The protein below binds the small molecule below.
Small molecule (SMILES): OC[C@H]1O[C@H](O)[C@H](F)[C@@H](O)[C@@H]1O

Binding-site contacts:
Ligand atom C1 contacts residue THR169 of chain 1.A at 4.0 Å.
Ligand atom O5 contacts residue PHE474 of chain 1.A at 3.8 Å.
Ligand atom O4 contacts residue FDA1 of chain 1.B at 3.5 Å.
Ligand atom C6 contacts residue VAL546 of chain 1.A at 3.9 Å (hydrophobic).
Ligand atom O6 contacts residue PHE454 of chain 1.A at 3.6 Å.
Ligand atom O5 contacts residue TYR456 of chain 1.A at 4.0 Å.
Ligand atom F2 contacts residue ALA171 of chain 1.A at 4.0 Å.
Ligand atom F2 contacts residue ASN593 of chain 1.A at 3.3 Å.
Ligand atom O3 contacts residue HIS548 of chain 1.A at 2.6 Å (h-bond).
Ligand atom C4 contacts residue HIS548 of chain 1.A at 3.6 Å.
Ligand atom O1 contacts residue THR169 of chain 1.A at 2.8 Å (h-bond).
Ligand atom F2 contacts residue GLN448 of chain 1.A at 3.0 Å.
Ligand atom O5 contacts residue ARG472 of chain 1.A at 3.5 Å.
Ligand atom C1 contacts residue ARG472 of chain 1.A at 3.9 Å.
Ligand atom C3 contacts residue HIS548 of chain 1.A at 3.6 Å.
Ligand atom F2 contacts residue FDA1 of chain 1.B at 3.0 Å.
Ligand atom C4 contacts residue VAL546 of chain 1.A at 3.5 Å (hydrophobic).
Ligand atom C3 contacts residue FDA1 of chain 1.B at 3.3 Å.
Ligand atom F2 contacts residue THR169 of chain 1.A at 3.2 Å.
Ligand atom O1 contacts residue ASP452 of chain 1.A at 2.5 Å (salt-bridge).
Ligand atom C3 contacts residue ASN593 of chain 1.A at 3.8 Å.
Ligand atom C6 contacts residue LEU361 of chain 1.A at 3.8 Å (hydrophobic).
Ligand atom C2 contacts residue ASN593 of chain 1.A at 3.5 Å.
Ligand atom C1 contacts residue PHE474 of chain 1.A at 3.7 Å (hydrophobic).
Ligand atom O6 contacts residue TYR456 of chain 1.A at 2.8 Å (h-bond).
Ligand atom O4 contacts residue HIS548 of chain 1.A at 3.5 Å (h-bond).
Ligand atom O3 contacts residue ASN593 of chain 1.A at 3.0 Å (h-bond).
Ligand atom O6 contacts residue LEU361 of chain 1.A at 4.1 Å.
Ligand atom C2 contacts residue THR169 of chain 1.A at 4.0 Å.
Ligand atom C4 contacts residue PHE474 of chain 1.A at 4.1 Å (hydrophobic).
Ligand atom C1 contacts residue GLN448 of chain 1.A at 3.6 Å.
Ligand atom C4 contacts residue FDA1 of chain 1.B at 4.1 Å.
Ligand atom C2 contacts residue GLN448 of chain 1.A at 3.5 Å.
Ligand atom O3 contacts residue FDA1 of chain 1.B at 3.0 Å.
Ligand atom C1 contacts residue ASP452 of chain 1.A at 3.3 Å.
Ligand atom C2 contacts residue PHE474 of chain 1.A at 3.8 Å (hydrophobic).
Ligand atom C6 contacts residue TYR456 of chain 1.A at 3.4 Å (hydrophobic).
Ligand atom O5 contacts residue ASP452 of chain 1.A at 3.9 Å.
Ligand atom C2 contacts residue FDA1 of chain 1.B at 4.0 Å.
Ligand atom O4 contacts residue VAL546 of chain 1.A at 2.6 Å (h-bond).

Sequence of chain 1.A:
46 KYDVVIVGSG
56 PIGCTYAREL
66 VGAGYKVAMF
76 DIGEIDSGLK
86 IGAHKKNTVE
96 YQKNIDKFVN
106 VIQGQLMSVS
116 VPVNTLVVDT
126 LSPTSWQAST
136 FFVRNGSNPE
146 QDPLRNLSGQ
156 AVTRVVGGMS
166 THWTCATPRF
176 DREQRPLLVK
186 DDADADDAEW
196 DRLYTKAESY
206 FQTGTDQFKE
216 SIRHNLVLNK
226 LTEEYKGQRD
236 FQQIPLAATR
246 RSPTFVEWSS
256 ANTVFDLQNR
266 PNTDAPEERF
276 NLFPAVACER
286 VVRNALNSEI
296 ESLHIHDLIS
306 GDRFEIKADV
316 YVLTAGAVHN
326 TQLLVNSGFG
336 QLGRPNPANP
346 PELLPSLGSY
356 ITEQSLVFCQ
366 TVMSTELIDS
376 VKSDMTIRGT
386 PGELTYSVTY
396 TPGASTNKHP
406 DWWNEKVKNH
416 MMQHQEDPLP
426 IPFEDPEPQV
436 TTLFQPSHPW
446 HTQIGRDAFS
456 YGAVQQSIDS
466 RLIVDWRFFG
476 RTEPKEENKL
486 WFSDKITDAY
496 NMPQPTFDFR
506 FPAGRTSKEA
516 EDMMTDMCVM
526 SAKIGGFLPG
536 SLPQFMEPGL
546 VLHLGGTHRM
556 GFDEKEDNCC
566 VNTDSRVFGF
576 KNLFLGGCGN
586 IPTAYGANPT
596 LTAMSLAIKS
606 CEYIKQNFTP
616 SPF